Sequence of chain 1.B:
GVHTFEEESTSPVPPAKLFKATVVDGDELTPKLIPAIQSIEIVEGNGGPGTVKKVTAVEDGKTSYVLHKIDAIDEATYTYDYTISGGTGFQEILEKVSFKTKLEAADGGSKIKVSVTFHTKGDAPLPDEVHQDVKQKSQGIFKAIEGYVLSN

Binding-site contacts:
Ligand atom C7 contacts residue GLY88 of chain 1.B at 3.4 Å.
Ligand atom C3 contacts residue LEU68 of chain 1.B at 4.1 Å (hydrophobic).
Ligand atom C8 contacts residue THR89 of chain 1.B at 4.3 Å.
Ligand atom C9 contacts residue GLY88 of chain 1.B at 3.5 Å.
Ligand atom O2 contacts residue GLY87 of chain 1.B at 3.0 Å.
Ligand atom C5 contacts residue TYR66 of chain 1.B at 4.0 Å (hydrophobic).
Ligand atom C7 contacts residue THR89 of chain 1.B at 3.6 Å.
Ligand atom C7 contacts residue TYR66 of chain 1.B at 4.3 Å (hydrophobic).
Ligand atom C8 contacts residue GLY88 of chain 1.B at 3.5 Å.
Ligand atom C4 contacts residue GLY88 of chain 1.B at 4.2 Å.
Ligand atom C6 contacts residue THR89 of chain 1.B at 3.9 Å.
Ligand atom S contacts residue GLY87 of chain 1.B at 4.1 Å.
Ligand atom C6 contacts residue GLY88 of chain 1.B at 3.5 Å.
Ligand atom C6 contacts residue TYR66 of chain 1.B at 3.3 Å (hydrophobic).
Ligand atom C5 contacts residue GLY88 of chain 1.B at 3.5 Å.
Ligand atom C9 contacts residue GLY87 of chain 1.B at 4.2 Å.
Ligand atom C10 contacts residue GLY88 of chain 1.B at 3.4 Å.
Ligand atom C1 contacts residue GLY87 of chain 1.B at 4.1 Å.
Ligand atom C1 contacts residue GLY88 of chain 1.B at 4.1 Å.
Ligand atom C2 contacts residue LEU68 of chain 1.B at 4.3 Å (hydrophobic).
Ligand atom N contacts residue GLY87 of chain 1.B at 4.1 Å.
Ligand atom S contacts residue GLY88 of chain 1.B at 4.3 Å.
Ligand atom O3 contacts residue GLY87 of chain 1.B at 4.5 Å.
Ligand atom O3 contacts residue GLY88 of chain 1.B at 4.3 Å.
Ligand atom O2 contacts residue GLY88 of chain 1.B at 4.0 Å.
Ligand atom C10 contacts residue GLY87 of chain 1.B at 4.2 Å.
Ligand atom C4 contacts residue TYR66 of chain 1.B at 3.6 Å (hydrophobic).

The protein below binds the small molecule below.
Small molecule (SMILES): O=S(=O)(O)c1cccc2cccc(Nc3ccccc3)c12